Sequence of chain 1.B:
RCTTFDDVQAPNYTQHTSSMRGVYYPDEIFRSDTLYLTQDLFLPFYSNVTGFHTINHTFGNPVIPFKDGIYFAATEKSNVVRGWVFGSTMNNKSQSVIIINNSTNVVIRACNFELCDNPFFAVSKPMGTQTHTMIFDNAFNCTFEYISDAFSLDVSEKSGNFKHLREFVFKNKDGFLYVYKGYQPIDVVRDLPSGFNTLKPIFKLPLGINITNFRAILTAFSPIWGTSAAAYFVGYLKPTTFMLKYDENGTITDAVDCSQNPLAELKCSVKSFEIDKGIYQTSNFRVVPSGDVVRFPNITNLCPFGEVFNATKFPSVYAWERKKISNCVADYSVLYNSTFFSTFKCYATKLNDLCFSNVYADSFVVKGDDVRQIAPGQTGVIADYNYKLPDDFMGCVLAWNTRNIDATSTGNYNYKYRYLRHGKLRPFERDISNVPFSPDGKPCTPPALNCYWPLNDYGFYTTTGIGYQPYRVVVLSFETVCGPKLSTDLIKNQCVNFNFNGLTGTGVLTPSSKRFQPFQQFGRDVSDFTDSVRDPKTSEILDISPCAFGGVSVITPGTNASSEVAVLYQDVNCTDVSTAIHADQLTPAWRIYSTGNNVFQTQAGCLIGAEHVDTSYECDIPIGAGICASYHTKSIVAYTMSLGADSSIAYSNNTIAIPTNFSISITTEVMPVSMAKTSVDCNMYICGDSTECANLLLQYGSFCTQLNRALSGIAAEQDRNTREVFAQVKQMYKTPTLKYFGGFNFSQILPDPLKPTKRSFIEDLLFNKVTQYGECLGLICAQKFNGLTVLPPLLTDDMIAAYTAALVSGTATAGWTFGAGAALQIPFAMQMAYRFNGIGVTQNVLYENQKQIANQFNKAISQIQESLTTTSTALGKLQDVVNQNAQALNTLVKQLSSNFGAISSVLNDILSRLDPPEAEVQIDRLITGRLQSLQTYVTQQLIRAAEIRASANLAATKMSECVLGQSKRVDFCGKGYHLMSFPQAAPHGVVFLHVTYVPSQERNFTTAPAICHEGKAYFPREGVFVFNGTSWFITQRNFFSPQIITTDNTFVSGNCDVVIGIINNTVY

Binding-site contacts:
Ligand atom C1 contacts residue SER1070 of chain 1.B at 4.4 Å.
Ligand atom C1 contacts residue ASN1067 of chain 1.B at 1.4 Å.
Ligand atom C5 contacts residue PHE1072 of chain 1.B at 4.0 Å (hydrophobic).
Ligand atom C4 contacts residue ASN1067 of chain 1.B at 4.2 Å.
Ligand atom O5 contacts residue PRO1081 of chain 1.B at 4.2 Å.
Ligand atom C1 contacts residue PHE1072 of chain 1.B at 3.7 Å (hydrophobic).
Ligand atom O6 contacts residue PHE1072 of chain 1.B at 3.2 Å.
Ligand atom O5 contacts residue ASN1067 of chain 1.B at 2.4 Å (h-bond).
Ligand atom C3 contacts residue THR1069 of chain 1.B at 3.8 Å.
Ligand atom C5 contacts residue SER1070 of chain 1.B at 4.0 Å.
Ligand atom C1 contacts residue THR1069 of chain 1.B at 3.8 Å.
Ligand atom O7 contacts residue ASN1067 of chain 1.B at 4.4 Å.
Ligand atom C2 contacts residue THR1069 of chain 1.B at 3.9 Å.
Ligand atom C8 contacts residue SER1070 of chain 1.B at 4.1 Å.
Ligand atom C5 contacts residue ASN1067 of chain 1.B at 3.7 Å.
Ligand atom C7 contacts residue THR1069 of chain 1.B at 3.6 Å.
Ligand atom N2 contacts residue THR1069 of chain 1.B at 3.0 Å (h-bond).
Ligand atom O6 contacts residue SER1070 of chain 1.B at 3.2 Å (h-bond).
Ligand atom C8 contacts residue ILE1083 of chain 1.B at 3.8 Å (hydrophobic).
Ligand atom C8 contacts residue THR1069 of chain 1.B at 3.4 Å.
Ligand atom O5 contacts residue PHE1072 of chain 1.B at 3.2 Å.
Ligand atom C3 contacts residue ASN1067 of chain 1.B at 3.8 Å.
Ligand atom O3 contacts residue THR1069 of chain 1.B at 4.5 Å.
Ligand atom C6 contacts residue PHE1072 of chain 1.B at 3.6 Å (hydrophobic).
Ligand atom O7 contacts residue SER1070 of chain 1.B at 4.2 Å.
Ligand atom C6 contacts residue SER1070 of chain 1.B at 4.2 Å.
Ligand atom C6 contacts residue PRO1081 of chain 1.B at 3.7 Å (hydrophobic).
Ligand atom N2 contacts residue ASN1067 of chain 1.B at 2.8 Å (h-bond).
Ligand atom C2 contacts residue ASN1067 of chain 1.B at 2.4 Å.
Ligand atom O6 contacts residue TRP1071 of chain 1.B at 3.8 Å.
Ligand atom C7 contacts residue ASN1067 of chain 1.B at 3.8 Å.

This small molecule binds to this protein.
Small molecule (SMILES): CC(=O)N[C@H]1[C@H](O[C@H]2[C@H](O)[C@@H](NC(C)=O)CO[C@@H]2CO)O[C@H](CO)[C@@H](O[C@@H]2O[C@H](CO)[C@@H](O)[C@H](O)[C@@H]2O)[C@@H]1O